The protein below binds the small molecule below.
Small molecule (SMILES): Nc1ncnc2c1ncn2[C@H]1C[C@H](O)[C@@H](CO[P](=O)(O)O[P](=O)(O)OP(=O)(O)O)O1

Sequence of chain 1.A:
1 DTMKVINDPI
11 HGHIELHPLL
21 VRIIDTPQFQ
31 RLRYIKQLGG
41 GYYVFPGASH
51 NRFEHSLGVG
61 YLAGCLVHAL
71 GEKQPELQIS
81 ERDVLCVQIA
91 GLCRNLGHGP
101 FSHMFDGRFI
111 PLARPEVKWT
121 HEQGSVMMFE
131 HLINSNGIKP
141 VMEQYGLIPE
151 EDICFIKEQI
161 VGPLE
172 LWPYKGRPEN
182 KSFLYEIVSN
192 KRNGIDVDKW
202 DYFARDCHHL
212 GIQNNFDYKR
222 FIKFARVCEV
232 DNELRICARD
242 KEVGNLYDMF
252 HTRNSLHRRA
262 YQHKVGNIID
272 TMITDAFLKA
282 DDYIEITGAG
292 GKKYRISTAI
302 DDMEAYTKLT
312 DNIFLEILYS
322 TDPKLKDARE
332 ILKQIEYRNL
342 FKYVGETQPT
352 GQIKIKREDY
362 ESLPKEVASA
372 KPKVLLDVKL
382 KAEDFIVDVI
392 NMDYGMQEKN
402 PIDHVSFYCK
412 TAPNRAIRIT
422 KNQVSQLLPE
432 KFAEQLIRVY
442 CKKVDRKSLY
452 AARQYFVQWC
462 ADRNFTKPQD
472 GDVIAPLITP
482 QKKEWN

Sequence of chain 1.C:
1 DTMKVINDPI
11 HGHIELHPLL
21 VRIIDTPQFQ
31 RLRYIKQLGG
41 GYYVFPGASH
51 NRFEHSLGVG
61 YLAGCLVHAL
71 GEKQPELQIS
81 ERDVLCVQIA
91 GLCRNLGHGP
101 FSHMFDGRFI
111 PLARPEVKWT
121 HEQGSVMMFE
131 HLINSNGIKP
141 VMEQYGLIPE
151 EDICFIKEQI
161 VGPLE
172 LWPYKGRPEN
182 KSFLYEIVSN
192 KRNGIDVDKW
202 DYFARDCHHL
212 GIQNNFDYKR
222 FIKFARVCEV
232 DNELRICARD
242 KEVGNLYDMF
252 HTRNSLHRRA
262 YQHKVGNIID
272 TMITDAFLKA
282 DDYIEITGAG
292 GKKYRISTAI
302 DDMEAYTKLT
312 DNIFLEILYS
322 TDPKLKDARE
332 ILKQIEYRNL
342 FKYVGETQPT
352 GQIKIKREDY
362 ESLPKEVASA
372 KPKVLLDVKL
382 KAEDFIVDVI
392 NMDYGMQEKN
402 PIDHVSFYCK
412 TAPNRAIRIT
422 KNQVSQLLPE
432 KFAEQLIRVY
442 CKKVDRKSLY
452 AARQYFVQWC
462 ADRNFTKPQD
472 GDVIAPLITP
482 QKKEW

Binding-site contacts:
Ligand atom PB contacts residue MG1 of chain 1.I at 3.2 Å.
Ligand atom C4 contacts residue ARG221 of chain 1.C at 3.2 Å.
Ligand atom N9 contacts residue ARG221 of chain 1.C at 3.3 Å (salt-bridge).
Ligand atom C8 contacts residue ARG221 of chain 1.C at 3.5 Å.
Ligand atom N7 contacts residue ARG221 of chain 1.C at 3.4 Å (salt-bridge).
Ligand atom O2B contacts residue MG1 of chain 1.I at 1.9 Å.
Ligand atom O1A contacts residue ARG221 of chain 1.C at 3.1 Å (salt-bridge).
Ligand atom C3' contacts residue GTP1 of chain 1.X at 3.4 Å.
Ligand atom O1G contacts residue ARG240 of chain 1.C at 2.9 Å (salt-bridge).
Ligand atom O2G contacts residue ARG240 of chain 1.C at 2.8 Å (salt-bridge).
Ligand atom PG contacts residue ARG240 of chain 1.C at 3.5 Å.
Ligand atom O2B contacts residue GTP1 of chain 1.X at 2.6 Å (h-bond).
Ligand atom N3 contacts residue ASN7 of chain 1.A at 3.1 Å (h-bond).
Ligand atom O2A contacts residue HIS264 of chain 1.D at 2.7 Å (h-bond).
Ligand atom O4' contacts residue ARG221 of chain 1.C at 3.1 Å (salt-bridge).
Ligand atom O3' contacts residue VAL44 of chain 1.D at 2.6 Å (h-bond).
Ligand atom N6 contacts residue ASN246 of chain 1.C at 3.4 Å (h-bond).
Ligand atom N6 contacts residue ARG260 of chain 1.D at 3.1 Å.
Ligand atom O2G contacts residue LYS265 of chain 1.D at 3.1 Å (salt-bridge).
Ligand atom O3B contacts residue LYS242 of chain 1.C at 3.4 Å.
Ligand atom O3G contacts residue MG1 of chain 1.I at 1.8 Å.
Ligand atom PB contacts residue LYS265 of chain 1.D at 3.4 Å.
Ligand atom C5' contacts residue VAL5 of chain 1.A at 3.1 Å (hydrophobic).
Ligand atom O1B contacts residue LYS265 of chain 1.D at 2.7 Å (salt-bridge).
Ligand atom C3' contacts residue VAL44 of chain 1.D at 3.3 Å (hydrophobic).
Ligand atom PG contacts residue MG1 of chain 1.I at 3.2 Å.
Ligand atom C4' contacts residue GTP1 of chain 1.X at 3.4 Å.
Ligand atom C2' contacts residue PHE45 of chain 1.D at 3.5 Å (hydrophobic).
Ligand atom O3A contacts residue GTP1 of chain 1.X at 3.0 Å (h-bond).
Ligand atom O3' contacts residue GTP1 of chain 1.X at 3.3 Å (h-bond).
Ligand atom O2A contacts residue LYS242 of chain 1.C at 3.1 Å (salt-bridge).
Ligand atom C4' contacts residue VAL5 of chain 1.A at 3.4 Å (hydrophobic).
Ligand atom C5 contacts residue ARG221 of chain 1.C at 3.4 Å.
Ligand atom PA contacts residue LYS242 of chain 1.C at 3.2 Å.
Ligand atom O1A contacts residue LYS242 of chain 1.C at 2.5 Å (salt-bridge).
Ligand atom C5' contacts residue GTP1 of chain 1.X at 3.3 Å.
Ligand atom O3' contacts residue ASN7 of chain 1.A at 3.1 Å (h-bond).
Ligand atom O3G contacts residue GTP1 of chain 1.X at 2.6 Å (h-bond).
Ligand atom O3B contacts residue LYS265 of chain 1.D at 3.0 Å (salt-bridge).
Ligand atom O1B contacts residue HIS264 of chain 1.D at 3.0 Å.

Sequence of chain 1.D:
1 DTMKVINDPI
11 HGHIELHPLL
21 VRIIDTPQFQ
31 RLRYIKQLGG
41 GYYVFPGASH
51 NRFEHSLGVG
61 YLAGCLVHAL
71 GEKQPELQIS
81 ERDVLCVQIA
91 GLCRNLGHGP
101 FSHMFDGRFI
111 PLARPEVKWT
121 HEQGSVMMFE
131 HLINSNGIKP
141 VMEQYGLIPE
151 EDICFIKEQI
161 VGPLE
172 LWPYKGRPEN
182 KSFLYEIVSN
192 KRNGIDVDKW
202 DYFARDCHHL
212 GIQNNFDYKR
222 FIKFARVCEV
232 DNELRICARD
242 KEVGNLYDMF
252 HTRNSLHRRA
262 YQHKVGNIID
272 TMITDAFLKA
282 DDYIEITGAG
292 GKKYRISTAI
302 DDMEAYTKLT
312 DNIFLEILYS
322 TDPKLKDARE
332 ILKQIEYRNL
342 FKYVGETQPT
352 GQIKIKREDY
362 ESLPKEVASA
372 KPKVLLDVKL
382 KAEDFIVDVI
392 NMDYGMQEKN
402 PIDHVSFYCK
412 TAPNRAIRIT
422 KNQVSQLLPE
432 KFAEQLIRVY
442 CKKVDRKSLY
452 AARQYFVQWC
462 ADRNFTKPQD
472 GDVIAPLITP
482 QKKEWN